Sequence of chain 1.B:
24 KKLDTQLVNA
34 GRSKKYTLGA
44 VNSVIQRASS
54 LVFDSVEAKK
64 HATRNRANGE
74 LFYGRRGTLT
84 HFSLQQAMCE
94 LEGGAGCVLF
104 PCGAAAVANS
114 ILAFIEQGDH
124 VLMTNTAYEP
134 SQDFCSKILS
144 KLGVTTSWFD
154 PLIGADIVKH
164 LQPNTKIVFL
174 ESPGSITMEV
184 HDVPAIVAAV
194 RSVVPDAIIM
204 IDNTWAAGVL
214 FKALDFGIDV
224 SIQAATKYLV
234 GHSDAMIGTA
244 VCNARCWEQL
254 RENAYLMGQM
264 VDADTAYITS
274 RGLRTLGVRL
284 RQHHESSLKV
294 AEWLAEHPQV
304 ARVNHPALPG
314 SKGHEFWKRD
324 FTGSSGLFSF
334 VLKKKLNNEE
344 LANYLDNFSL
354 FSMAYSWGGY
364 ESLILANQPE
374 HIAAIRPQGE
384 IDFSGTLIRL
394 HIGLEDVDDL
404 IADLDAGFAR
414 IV

Binding-site contacts:
Ligand atom O1 contacts residue GLY106 of chain 2.B at 3.5 Å.
Ligand atom O3 contacts residue GLY106 of chain 2.B at 2.9 Å (h-bond).
Ligand atom O3 contacts residue THR229 of chain 2.B at 2.7 Å (h-bond).
Ligand atom P1 contacts residue GLY106 of chain 2.B at 3.4 Å.
Ligand atom C13 contacts residue TYR76 of chain 1.B at 3.6 Å (hydrophobic).
Ligand atom C3 contacts residue ASP205 of chain 2.B at 3.5 Å.
Ligand atom C9 contacts residue SER359 of chain 2.B at 2.8 Å.
Ligand atom N3 contacts residue TYR131 of chain 2.B at 3.4 Å (h-bond).
Ligand atom C1 contacts residue GLU174 of chain 2.B at 3.2 Å.
Ligand atom C6 contacts residue TYR131 of chain 2.B at 3.4 Å (hydrophobic).
Ligand atom O4 contacts residue GLY106 of chain 2.B at 3.2 Å (h-bond).
Ligand atom O2 contacts residue ARG78 of chain 1.B at 3.1 Å (salt-bridge).
Ligand atom O9 contacts residue TRP360 of chain 2.B at 3.0 Å (h-bond).
Ligand atom O1 contacts residue ALA227 of chain 2.B at 3.1 Å.
Ligand atom C8 contacts residue SER359 of chain 2.B at 3.0 Å.
Ligand atom C7 contacts residue LYS230 of chain 2.B at 3.1 Å.
Ligand atom C10 contacts residue TYR131 of chain 2.B at 3.1 Å (hydrophobic).
Ligand atom C9 contacts residue TYR358 of chain 2.B at 2.5 Å (hydrophobic).
Ligand atom O2 contacts residue TYR76 of chain 1.B at 2.2 Å (h-bond).
Ligand atom N3 contacts residue LYS230 of chain 2.B at 3.3 Å (salt-bridge).
Ligand atom C2 contacts residue ASP205 of chain 2.B at 3.5 Å.
Ligand atom O2 contacts residue LYS230 of chain 2.B at 3.5 Å (salt-bridge).
Ligand atom O2 contacts residue MET239 of chain 2.B at 3.5 Å.
Ligand atom N4 contacts residue TYR358 of chain 2.B at 3.0 Å.
Ligand atom O5 contacts residue ARG392 of chain 2.B at 3.3 Å (salt-bridge).
Ligand atom C12 contacts residue TYR76 of chain 1.B at 3.4 Å (hydrophobic).
Ligand atom N1 contacts residue ASP205 of chain 2.B at 2.6 Å (salt-bridge).
Ligand atom O6 contacts residue TYR131 of chain 2.B at 3.1 Å (h-bond).
Ligand atom C4 contacts residue TYR131 of chain 2.B at 3.2 Å (hydrophobic).
Ligand atom N3 contacts residue SER359 of chain 2.B at 3.3 Å (h-bond).
Ligand atom O5 contacts residue SER359 of chain 2.B at 3.5 Å (h-bond).
Ligand atom C13 contacts residue TYR258 of chain 1.B at 2.7 Å (hydrophobic).
Ligand atom C5 contacts residue TYR131 of chain 2.B at 3.4 Å (hydrophobic).
Ligand atom N2 contacts residue LYS230 of chain 2.B at 2.9 Å (salt-bridge).
Ligand atom C11 contacts residue TYR131 of chain 2.B at 3.5 Å (hydrophobic).
Ligand atom O4 contacts residue ALA107 of chain 2.B at 2.8 Å (h-bond).
Ligand atom O4 contacts residue ARG78 of chain 1.B at 3.0 Å (salt-bridge).
Ligand atom C14 contacts residue TYR258 of chain 1.B at 2.9 Å (hydrophobic).
Ligand atom C7 contacts residue TYR131 of chain 2.B at 3.0 Å (hydrophobic).
Ligand atom O4 contacts residue CYS105 of chain 2.B at 3.4 Å (h-bond).

This small molecule binds to this protein.
Small molecule (SMILES): Cc1ncc(COP(=O)(O)O)c(CNNC(=O)CNC(=O)c2ccccc2[N+](=O)[O-])c1O

Sequence of chain 2.B:
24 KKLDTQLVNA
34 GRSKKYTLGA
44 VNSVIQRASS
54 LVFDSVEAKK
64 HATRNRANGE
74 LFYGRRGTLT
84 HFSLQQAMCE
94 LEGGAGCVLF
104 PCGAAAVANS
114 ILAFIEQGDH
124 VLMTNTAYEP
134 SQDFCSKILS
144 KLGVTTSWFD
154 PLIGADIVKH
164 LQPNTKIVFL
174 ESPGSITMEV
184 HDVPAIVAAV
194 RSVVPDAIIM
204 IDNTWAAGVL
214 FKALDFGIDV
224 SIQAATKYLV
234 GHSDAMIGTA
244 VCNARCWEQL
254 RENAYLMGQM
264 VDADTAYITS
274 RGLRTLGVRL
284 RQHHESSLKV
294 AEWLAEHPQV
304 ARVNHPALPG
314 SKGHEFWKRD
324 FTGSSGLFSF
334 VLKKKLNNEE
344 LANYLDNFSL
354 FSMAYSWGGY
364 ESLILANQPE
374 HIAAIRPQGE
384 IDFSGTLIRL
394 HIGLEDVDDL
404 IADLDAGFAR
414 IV